Sequence of chain 1.C:
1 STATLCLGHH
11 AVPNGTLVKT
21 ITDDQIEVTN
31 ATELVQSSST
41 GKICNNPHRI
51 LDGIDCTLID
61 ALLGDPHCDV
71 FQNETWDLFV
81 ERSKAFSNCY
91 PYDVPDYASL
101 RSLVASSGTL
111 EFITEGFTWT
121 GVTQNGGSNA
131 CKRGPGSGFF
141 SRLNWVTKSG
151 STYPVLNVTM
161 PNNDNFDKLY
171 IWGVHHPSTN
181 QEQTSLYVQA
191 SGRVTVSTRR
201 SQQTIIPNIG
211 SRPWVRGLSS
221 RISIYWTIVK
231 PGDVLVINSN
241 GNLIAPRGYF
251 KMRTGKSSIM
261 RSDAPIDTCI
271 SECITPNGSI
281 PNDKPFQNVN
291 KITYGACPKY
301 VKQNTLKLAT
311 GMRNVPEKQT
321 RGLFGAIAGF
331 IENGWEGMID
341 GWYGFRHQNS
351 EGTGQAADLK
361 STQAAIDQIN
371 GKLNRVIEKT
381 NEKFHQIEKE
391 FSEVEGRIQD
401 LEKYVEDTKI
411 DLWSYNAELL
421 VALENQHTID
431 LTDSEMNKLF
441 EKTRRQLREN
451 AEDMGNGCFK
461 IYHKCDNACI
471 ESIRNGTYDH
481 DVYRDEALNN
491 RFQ

The small molecule below binds the protein below.
Small molecule (SMILES): CC(=O)N[C@H]1[C@H](O[C@H]2[C@H](O)[C@@H](NC(C)=O)CO[C@@H]2CO)O[C@H](CO)[C@@H](O[C@@H]2O[C@H](CO)[C@@H](O)[C@H](O)[C@@H]2O)[C@@H]1O

Binding-site contacts:
Ligand atom O7 contacts residue ASN30 of chain 1.C at 3.0 Å (h-bond).
Ligand atom C1 contacts residue ASN30 of chain 1.C at 1.4 Å.
Ligand atom C8 contacts residue THR32 of chain 1.C at 3.4 Å.
Ligand atom C1 contacts residue THR310 of chain 1.C at 4.1 Å.
Ligand atom O5 contacts residue ASN30 of chain 1.C at 2.4 Å (h-bond).
Ligand atom C4 contacts residue ASN30 of chain 1.C at 4.3 Å.
Ligand atom C5 contacts residue ASN30 of chain 1.C at 3.6 Å.
Ligand atom O7 contacts residue ALA31 of chain 1.C at 3.5 Å (h-bond).
Ligand atom N2 contacts residue ASN30 of chain 1.C at 3.1 Å (h-bond).
Ligand atom C2 contacts residue ASN30 of chain 1.C at 2.4 Å.
Ligand atom O5 contacts residue THR310 of chain 1.C at 4.4 Å.
Ligand atom C3 contacts residue ASN30 of chain 1.C at 3.8 Å.
Ligand atom C7 contacts residue ASN30 of chain 1.C at 3.7 Å.
Ligand atom O7 contacts residue THR310 of chain 1.C at 4.1 Å.
Ligand atom O3 contacts residue ASN30 of chain 1.C at 4.4 Å.